This small molecule binds to this protein.
Small molecule (SMILES): C[C@H](NC(=O)[C@H](CO)NC(=O)[C@@H](N)CS)C(=O)N[C@@H](C=O)Cc1ccc(N=C(N)N)cc1

Sequence of chain 1.A:
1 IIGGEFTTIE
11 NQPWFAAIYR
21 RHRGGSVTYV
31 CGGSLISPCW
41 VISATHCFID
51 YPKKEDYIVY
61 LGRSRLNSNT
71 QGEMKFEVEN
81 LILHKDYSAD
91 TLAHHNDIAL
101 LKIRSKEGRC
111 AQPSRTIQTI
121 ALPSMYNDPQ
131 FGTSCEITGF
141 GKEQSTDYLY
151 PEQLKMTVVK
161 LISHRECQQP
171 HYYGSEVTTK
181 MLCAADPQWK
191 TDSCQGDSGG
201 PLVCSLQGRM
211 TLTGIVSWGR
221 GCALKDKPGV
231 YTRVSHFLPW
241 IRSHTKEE

Binding-site contacts:
Ligand atom O contacts residue GLY219 of chain 1.A at 3.2 Å (h-bond).
Ligand atom OG contacts residue HIS94 of chain 1.A at 2.9 Å (h-bond).
Ligand atom N4 contacts residue LYS227 of chain 1.A at 3.4 Å (salt-bridge).
Ligand atom C10 contacts residue GLY221 of chain 1.A at 3.2 Å.
Ligand atom CB contacts residue ALA1 of chain 1.C at 3.0 Å (hydrophobic).
Ligand atom OG contacts residue LEU92 of chain 1.A at 2.5 Å (h-bond).
Ligand atom SG contacts residue CYS1 of chain 1.D at 2.1 Å (h-bond).
Ligand atom CB contacts residue CYS194 of chain 1.A at 3.5 Å (hydrophobic).
Ligand atom CB contacts residue LEU92 of chain 1.A at 3.4 Å (hydrophobic).
Ligand atom CE2 contacts residue GLY219 of chain 1.A at 3.6 Å.
Ligand atom N2 contacts residue GLY221 of chain 1.A at 2.6 Å (h-bond).
Ligand atom C contacts residue HIS46 of chain 1.A at 3.6 Å.
Ligand atom N contacts residue HIS94 of chain 1.A at 3.6 Å.
Ligand atom CB contacts residue SER198 of chain 1.A at 3.0 Å.
Ligand atom N4 contacts residue GLY221 of chain 1.A at 3.0 Å (h-bond).
Ligand atom C contacts residue SER198 of chain 1.A at 2.8 Å.
Ligand atom CB contacts residue ALA1 of chain 1.C at 3.5 Å (hydrophobic).
Ligand atom CB contacts residue HIS46 of chain 1.A at 3.5 Å.
Ligand atom N2 contacts residue GLY219 of chain 1.A at 3.5 Å.
Ligand atom CA contacts residue SER198 of chain 1.A at 2.8 Å.
Ligand atom CZ contacts residue GLY221 of chain 1.A at 3.7 Å.
Ligand atom CB contacts residue HIS94 of chain 1.A at 3.5 Å.
Ligand atom CA contacts residue SER217 of chain 1.A at 3.7 Å.
Ligand atom CE2 contacts residue SER193 of chain 1.A at 3.4 Å.
Ligand atom N4 contacts residue ASP192 of chain 1.A at 2.8 Å (salt-bridge).
Ligand atom CD1 contacts residue GLN195 of chain 1.A at 3.4 Å.
Ligand atom O contacts residue GLY196 of chain 1.A at 2.7 Å (h-bond).
Ligand atom O contacts residue SER198 of chain 1.A at 3.3 Å.
Ligand atom N3 contacts residue GLY229 of chain 1.A at 3.2 Å.
Ligand atom CD1 contacts residue CYS194 of chain 1.A at 3.3 Å (hydrophobic).
Ligand atom C10 contacts residue SER193 of chain 1.A at 3.6 Å.
Ligand atom N3 contacts residue ASP192 of chain 1.A at 2.9 Å (salt-bridge).
Ligand atom C10 contacts residue ASP192 of chain 1.A at 3.4 Å.
Ligand atom CE2 contacts residue TRP218 of chain 1.A at 3.3 Å (hydrophobic).
Ligand atom N3 contacts residue SER193 of chain 1.A at 3.0 Å (h-bond).
Ligand atom O contacts residue GLN195 of chain 1.A at 3.7 Å.
Ligand atom CE1 contacts residue CYS194 of chain 1.A at 3.7 Å (hydrophobic).
Ligand atom CG contacts residue CYS194 of chain 1.A at 3.6 Å (hydrophobic).
Ligand atom CB contacts residue CYS1 of chain 1.D at 3.5 Å (hydrophobic).
Ligand atom O contacts residue TRP218 of chain 1.A at 3.3 Å.